Sequence of chain 1.C:
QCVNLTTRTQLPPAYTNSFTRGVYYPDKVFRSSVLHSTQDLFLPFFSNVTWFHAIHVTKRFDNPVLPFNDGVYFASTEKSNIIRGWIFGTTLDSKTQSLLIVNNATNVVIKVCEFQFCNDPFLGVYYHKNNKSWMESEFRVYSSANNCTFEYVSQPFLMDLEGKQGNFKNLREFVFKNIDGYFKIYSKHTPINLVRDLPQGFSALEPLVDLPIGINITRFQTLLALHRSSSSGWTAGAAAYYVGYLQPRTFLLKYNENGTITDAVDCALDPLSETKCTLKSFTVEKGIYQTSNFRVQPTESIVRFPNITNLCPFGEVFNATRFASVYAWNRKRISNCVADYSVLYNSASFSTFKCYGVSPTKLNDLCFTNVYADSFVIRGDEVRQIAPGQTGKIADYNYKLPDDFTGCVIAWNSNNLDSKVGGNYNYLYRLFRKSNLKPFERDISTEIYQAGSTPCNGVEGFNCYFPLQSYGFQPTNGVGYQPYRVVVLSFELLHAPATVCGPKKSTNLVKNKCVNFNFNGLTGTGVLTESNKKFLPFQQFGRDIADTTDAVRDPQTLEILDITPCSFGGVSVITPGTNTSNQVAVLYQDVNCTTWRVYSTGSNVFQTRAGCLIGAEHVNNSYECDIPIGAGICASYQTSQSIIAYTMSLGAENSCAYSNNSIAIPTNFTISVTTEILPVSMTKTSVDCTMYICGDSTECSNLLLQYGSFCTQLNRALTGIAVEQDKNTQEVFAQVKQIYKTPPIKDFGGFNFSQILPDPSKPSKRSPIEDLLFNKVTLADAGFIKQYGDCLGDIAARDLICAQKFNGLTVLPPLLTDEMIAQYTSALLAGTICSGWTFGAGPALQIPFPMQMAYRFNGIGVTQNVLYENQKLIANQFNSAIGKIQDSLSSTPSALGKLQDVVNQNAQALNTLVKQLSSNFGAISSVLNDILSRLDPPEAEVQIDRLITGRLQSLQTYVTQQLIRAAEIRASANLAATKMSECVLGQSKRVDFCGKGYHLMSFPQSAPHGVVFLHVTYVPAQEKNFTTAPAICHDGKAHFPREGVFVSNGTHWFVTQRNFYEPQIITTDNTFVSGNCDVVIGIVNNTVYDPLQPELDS

Sequence of chain 1.B:
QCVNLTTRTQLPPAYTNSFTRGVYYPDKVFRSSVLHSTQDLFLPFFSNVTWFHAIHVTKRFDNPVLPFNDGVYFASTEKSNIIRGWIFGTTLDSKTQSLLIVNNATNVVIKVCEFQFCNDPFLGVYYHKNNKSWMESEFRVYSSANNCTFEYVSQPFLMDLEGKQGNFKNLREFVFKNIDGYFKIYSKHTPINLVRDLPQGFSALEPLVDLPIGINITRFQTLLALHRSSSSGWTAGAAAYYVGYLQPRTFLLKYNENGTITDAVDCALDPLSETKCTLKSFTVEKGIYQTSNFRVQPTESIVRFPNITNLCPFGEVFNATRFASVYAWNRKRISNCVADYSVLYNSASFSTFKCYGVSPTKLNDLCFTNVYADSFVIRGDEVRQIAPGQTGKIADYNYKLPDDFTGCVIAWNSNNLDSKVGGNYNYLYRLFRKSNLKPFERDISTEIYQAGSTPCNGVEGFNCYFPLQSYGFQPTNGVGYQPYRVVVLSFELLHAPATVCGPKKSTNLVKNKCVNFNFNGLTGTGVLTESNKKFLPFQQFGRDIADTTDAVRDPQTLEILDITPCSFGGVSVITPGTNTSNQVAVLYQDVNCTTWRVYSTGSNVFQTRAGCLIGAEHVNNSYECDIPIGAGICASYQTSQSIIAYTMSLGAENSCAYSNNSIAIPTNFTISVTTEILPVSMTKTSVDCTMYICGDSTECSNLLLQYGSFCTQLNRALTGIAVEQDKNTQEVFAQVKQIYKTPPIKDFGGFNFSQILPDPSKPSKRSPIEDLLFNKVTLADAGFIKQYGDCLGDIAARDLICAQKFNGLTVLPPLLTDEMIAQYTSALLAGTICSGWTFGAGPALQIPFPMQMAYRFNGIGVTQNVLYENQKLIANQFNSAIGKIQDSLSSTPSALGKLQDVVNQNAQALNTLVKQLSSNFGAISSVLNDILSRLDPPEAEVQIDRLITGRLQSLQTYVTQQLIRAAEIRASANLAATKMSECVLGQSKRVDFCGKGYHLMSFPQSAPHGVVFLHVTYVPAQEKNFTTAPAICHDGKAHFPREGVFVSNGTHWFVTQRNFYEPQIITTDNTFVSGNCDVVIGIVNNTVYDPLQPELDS

Binding-site contacts:
Ligand atom C6 contacts residue THR236 of chain 1.C at 4.5 Å.
Ligand atom C3 contacts residue ASN234 of chain 1.C at 3.9 Å.
Ligand atom O7 contacts residue GLU465 of chain 1.B at 4.5 Å.
Ligand atom C4 contacts residue ASN234 of chain 1.C at 4.3 Å.
Ligand atom C8 contacts residue LEU461 of chain 1.B at 4.4 Å (hydrophobic).
Ligand atom C1 contacts residue ASN234 of chain 1.C at 1.5 Å.
Ligand atom N2 contacts residue ASN234 of chain 1.C at 3.0 Å (h-bond).
Ligand atom C6 contacts residue LYS458 of chain 1.B at 4.0 Å.
Ligand atom C2 contacts residue ASN234 of chain 1.C at 2.5 Å.
Ligand atom C7 contacts residue ASN460 of chain 1.B at 4.2 Å.
Ligand atom C5 contacts residue THR236 of chain 1.C at 4.1 Å.
Ligand atom C7 contacts residue SER459 of chain 1.B at 3.8 Å.
Ligand atom O7 contacts residue SER459 of chain 1.B at 3.0 Å (h-bond).
Ligand atom C7 contacts residue ARG457 of chain 1.B at 3.8 Å.
Ligand atom C7 contacts residue ASN234 of chain 1.C at 3.8 Å.
Ligand atom O5 contacts residue THR236 of chain 1.C at 3.7 Å.
Ligand atom O5 contacts residue ASN234 of chain 1.C at 2.4 Å (h-bond).
Ligand atom C1 contacts residue THR236 of chain 1.C at 3.9 Å.
Ligand atom C5 contacts residue ASN234 of chain 1.C at 3.8 Å.
Ligand atom C8 contacts residue ASN460 of chain 1.B at 3.2 Å.
Ligand atom O7 contacts residue ASN234 of chain 1.C at 4.2 Å.
Ligand atom O3 contacts residue SER459 of chain 1.B at 3.4 Å (h-bond).
Ligand atom C8 contacts residue LYS462 of chain 1.B at 3.9 Å.
Ligand atom O7 contacts residue ARG457 of chain 1.B at 2.9 Å (salt-bridge).
Ligand atom C8 contacts residue ARG457 of chain 1.B at 4.2 Å.
Ligand atom C8 contacts residue SER459 of chain 1.B at 4.5 Å.
Ligand atom C7 contacts residue GLU465 of chain 1.B at 4.4 Å.
Ligand atom O5 contacts residue THR108 of chain 1.C at 3.8 Å.
Ligand atom O6 contacts residue LYS458 of chain 1.B at 4.4 Å.
Ligand atom C8 contacts residue GLU465 of chain 1.B at 3.4 Å.
Ligand atom O7 contacts residue ASN460 of chain 1.B at 4.2 Å.
Ligand atom C1 contacts residue THR108 of chain 1.C at 4.3 Å.

A protein and the small-molecule ligand that binds it are described below.
Small molecule (SMILES): CC(=O)N[C@H]1[C@H](O[C@H]2[C@H](O)[C@@H](NC(C)=O)CO[C@@H]2CO)O[C@H](CO)[C@@H](O)[C@@H]1O